A protein and the small-molecule ligand that binds it are described below.
Small molecule (SMILES): O=C(COc1ccc(-c2ccccc2)cc1)NCCCN1CCCCC1

Binding-site contacts:
Ligand atom O01 contacts residue TYR341 of chain 1.B at 4.1 Å.
Ligand atom O14 contacts residue TYR341 of chain 1.B at 3.8 Å.
Ligand atom C11 contacts residue TYR337 of chain 1.B at 3.8 Å (hydrophobic).
Ligand atom O01 contacts residue PHE295 of chain 1.B at 3.5 Å (h-bond).
Ligand atom C17 contacts residue TYR72 of chain 1.B at 3.8 Å (hydrophobic).
Ligand atom C26 contacts residue TYR341 of chain 1.B at 4.2 Å (hydrophobic).
Ligand atom C12 contacts residue TYR337 of chain 1.B at 3.4 Å (hydrophobic).
Ligand atom C06 contacts residue PHE338 of chain 1.B at 3.5 Å (hydrophobic).
Ligand atom C26 contacts residue TRP286 of chain 1.B at 4.3 Å (hydrophobic).
Ligand atom C15 contacts residue TRP286 of chain 1.B at 3.7 Å (hydrophobic).
Ligand atom C04 contacts residue PHE297 of chain 1.B at 4.2 Å (hydrophobic).
Ligand atom C11 contacts residue HIS447 of chain 1.B at 4.2 Å.
Ligand atom C05 contacts residue TYR337 of chain 1.B at 3.9 Å (hydrophobic).
Ligand atom C10 contacts residue TRP86 of chain 1.B at 4.2 Å (hydrophobic).
Ligand atom C13 contacts residue TYR341 of chain 1.B at 4.0 Å (hydrophobic).
Ligand atom C04 contacts residue TYR124 of chain 1.B at 3.6 Å (hydrophobic).
Ligand atom N07 contacts residue TYR337 of chain 1.B at 3.5 Å.
Ligand atom C18 contacts residue TRP286 of chain 1.B at 4.2 Å (hydrophobic).
Ligand atom C04 contacts residue PHE338 of chain 1.B at 3.5 Å (hydrophobic).
Ligand atom C09 contacts residue GLY121 of chain 1.B at 4.0 Å.
Ligand atom C19 contacts residue TRP286 of chain 1.B at 4.3 Å (hydrophobic).
Ligand atom N03 contacts residue PHE297 of chain 1.B at 4.3 Å.
Ligand atom C13 contacts residue TRP286 of chain 1.B at 3.8 Å (hydrophobic).
Ligand atom C17 contacts residue TRP286 of chain 1.B at 3.5 Å (hydrophobic).
Ligand atom C05 contacts residue TYR341 of chain 1.B at 4.3 Å (hydrophobic).
Ligand atom C16 contacts residue TYR72 of chain 1.B at 4.0 Å (hydrophobic).
Ligand atom C12 contacts residue HIS447 of chain 1.B at 4.1 Å.
Ligand atom N03 contacts residue TYR124 of chain 1.B at 3.5 Å (h-bond).
Ligand atom C11 contacts residue TRP86 of chain 1.B at 4.0 Å (hydrophobic).
Ligand atom N03 contacts residue TYR341 of chain 1.B at 3.9 Å.
Ligand atom C16 contacts residue TRP286 of chain 1.B at 3.3 Å (hydrophobic).
Ligand atom C02 contacts residue PHE297 of chain 1.B at 4.4 Å (hydrophobic).
Ligand atom C02 contacts residue TYR341 of chain 1.B at 4.0 Å (hydrophobic).
Ligand atom O01 contacts residue PHE338 of chain 1.B at 3.6 Å.
Ligand atom C05 contacts residue TYR124 of chain 1.B at 3.6 Å (hydrophobic).
Ligand atom C06 contacts residue TYR337 of chain 1.B at 3.5 Å (hydrophobic).
Ligand atom O14 contacts residue TRP286 of chain 1.B at 3.4 Å.
Ligand atom C08 contacts residue TYR124 of chain 1.B at 3.9 Å (hydrophobic).
Ligand atom O01 contacts residue ILE294 of chain 1.B at 3.8 Å.
Ligand atom C05 contacts residue PHE338 of chain 1.B at 4.1 Å (hydrophobic).

Sequence of chain 1.B:
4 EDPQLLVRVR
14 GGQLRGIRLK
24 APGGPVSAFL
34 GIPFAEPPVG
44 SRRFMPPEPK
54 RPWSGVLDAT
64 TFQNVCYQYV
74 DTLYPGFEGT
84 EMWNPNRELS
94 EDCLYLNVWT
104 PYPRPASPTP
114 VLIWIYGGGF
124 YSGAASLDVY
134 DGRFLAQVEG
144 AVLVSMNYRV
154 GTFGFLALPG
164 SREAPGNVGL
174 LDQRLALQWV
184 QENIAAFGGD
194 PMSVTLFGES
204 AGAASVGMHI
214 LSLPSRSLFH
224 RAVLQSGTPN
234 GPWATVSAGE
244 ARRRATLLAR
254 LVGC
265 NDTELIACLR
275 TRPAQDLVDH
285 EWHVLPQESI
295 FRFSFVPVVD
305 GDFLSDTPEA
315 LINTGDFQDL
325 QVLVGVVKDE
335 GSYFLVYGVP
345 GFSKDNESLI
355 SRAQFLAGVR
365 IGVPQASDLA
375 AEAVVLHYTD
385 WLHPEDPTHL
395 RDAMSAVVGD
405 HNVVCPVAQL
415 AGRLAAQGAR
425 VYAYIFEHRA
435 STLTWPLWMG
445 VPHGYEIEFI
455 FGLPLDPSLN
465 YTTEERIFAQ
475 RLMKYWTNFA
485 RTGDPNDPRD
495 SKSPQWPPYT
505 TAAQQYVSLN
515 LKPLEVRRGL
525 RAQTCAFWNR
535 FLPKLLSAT